Binding-site contacts:
Ligand atom C8 contacts residue ASN173 of chain 1.A at 3.5 Å.
Ligand atom C1 contacts residue ASN173 of chain 1.A at 1.4 Å.
Ligand atom C7 contacts residue GLU152 of chain 1.A at 4.4 Å.
Ligand atom C1 contacts residue ILE154 of chain 1.A at 4.1 Å (hydrophobic).
Ligand atom C8 contacts residue GLU152 of chain 1.A at 3.4 Å.
Ligand atom O5 contacts residue GLU153 of chain 1.A at 3.5 Å.
Ligand atom C3 contacts residue ASN173 of chain 1.A at 3.8 Å.
Ligand atom O6 contacts residue GLU153 of chain 1.A at 3.6 Å.
Ligand atom O6 contacts residue ILE154 of chain 1.A at 3.3 Å (h-bond).
Ligand atom C6 contacts residue ILE154 of chain 1.A at 4.2 Å (hydrophobic).
Ligand atom C5 contacts residue ILE154 of chain 1.A at 4.3 Å (hydrophobic).
Ligand atom C7 contacts residue ASN173 of chain 1.A at 3.4 Å.
Ligand atom C4 contacts residue GLN212 of chain 1.A at 3.9 Å.
Ligand atom C1 contacts residue GLN212 of chain 1.A at 4.5 Å.
Ligand atom O3 contacts residue GLN212 of chain 1.A at 4.1 Å.
Ligand atom O4 contacts residue GLN212 of chain 1.A at 3.7 Å.
Ligand atom C1 contacts residue GLU153 of chain 1.A at 4.2 Å.
Ligand atom C5 contacts residue GLN212 of chain 1.A at 4.1 Å.
Ligand atom C1 contacts residue GLU152 of chain 1.A at 3.7 Å.
Ligand atom O5 contacts residue ASN173 of chain 1.A at 2.3 Å (h-bond).
Ligand atom C3 contacts residue GLN212 of chain 1.A at 3.4 Å.
Ligand atom C2 contacts residue ASN173 of chain 1.A at 2.5 Å.
Ligand atom O7 contacts residue LYS174 of chain 1.A at 3.8 Å.
Ligand atom C5 contacts residue ASN173 of chain 1.A at 3.6 Å.
Ligand atom O5 contacts residue ILE154 of chain 1.A at 3.3 Å (h-bond).
Ligand atom O7 contacts residue ASN173 of chain 1.A at 4.4 Å.
Ligand atom N2 contacts residue ASN173 of chain 1.A at 2.9 Å (h-bond).
Ligand atom C4 contacts residue ASN173 of chain 1.A at 4.2 Å.
Ligand atom C7 contacts residue LYS174 of chain 1.A at 4.5 Å.
Ligand atom O5 contacts residue GLU152 of chain 1.A at 3.9 Å.
Ligand atom C6 contacts residue GLU153 of chain 1.A at 3.6 Å.
Ligand atom C2 contacts residue GLU152 of chain 1.A at 4.0 Å.
Ligand atom N2 contacts residue LYS174 of chain 1.A at 4.3 Å.
Ligand atom C2 contacts residue GLN212 of chain 1.A at 4.3 Å.

Sequence of chain 1.A:
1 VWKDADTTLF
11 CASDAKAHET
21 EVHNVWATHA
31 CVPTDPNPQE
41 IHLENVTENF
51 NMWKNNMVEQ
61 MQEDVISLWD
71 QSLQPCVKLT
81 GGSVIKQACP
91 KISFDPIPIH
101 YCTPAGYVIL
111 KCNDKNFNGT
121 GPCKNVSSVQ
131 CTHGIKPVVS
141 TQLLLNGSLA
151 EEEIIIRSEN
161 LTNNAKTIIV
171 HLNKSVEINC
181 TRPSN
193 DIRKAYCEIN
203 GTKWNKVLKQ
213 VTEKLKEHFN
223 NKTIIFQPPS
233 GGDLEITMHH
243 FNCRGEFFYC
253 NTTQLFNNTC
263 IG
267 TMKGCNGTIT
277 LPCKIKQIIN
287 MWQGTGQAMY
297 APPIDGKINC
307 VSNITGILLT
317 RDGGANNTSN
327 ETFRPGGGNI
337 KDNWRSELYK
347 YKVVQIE

A small-molecule ligand and the protein it binds are described below.
Small molecule (SMILES): CC(=O)N[C@@H]1[C@@H](O)[C@H](O)[C@@H](CO)O[C@H]1O